Sequence of chain 3.A:
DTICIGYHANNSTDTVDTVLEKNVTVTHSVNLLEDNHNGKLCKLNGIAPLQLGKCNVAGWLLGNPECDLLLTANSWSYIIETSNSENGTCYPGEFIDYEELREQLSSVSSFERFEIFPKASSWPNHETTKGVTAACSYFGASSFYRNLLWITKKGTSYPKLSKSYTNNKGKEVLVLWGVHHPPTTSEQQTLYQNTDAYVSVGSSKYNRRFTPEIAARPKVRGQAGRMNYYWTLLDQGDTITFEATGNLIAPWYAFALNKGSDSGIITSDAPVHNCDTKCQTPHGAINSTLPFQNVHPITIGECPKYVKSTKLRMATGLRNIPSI

Binding-site contacts:
Ligand atom O7 contacts residue THR15 of chain 3.A at 4.0 Å.
Ligand atom C1 contacts residue ASN23 of chain 3.A at 1.5 Å.
Ligand atom N2 contacts residue ASN23 of chain 3.A at 3.4 Å (h-bond).
Ligand atom C8 contacts residue THR15 of chain 3.A at 2.8 Å.
Ligand atom O6 contacts residue ASN23 of chain 3.A at 3.6 Å.
Ligand atom C3 contacts residue ASN23 of chain 3.A at 3.6 Å.
Ligand atom C7 contacts residue ASN23 of chain 3.A at 3.4 Å.
Ligand atom O5 contacts residue ASN23 of chain 3.A at 2.4 Å (h-bond).
Ligand atom O7 contacts residue LYS311 of chain 3.A at 3.9 Å.
Ligand atom C5 contacts residue ASN23 of chain 3.A at 3.0 Å.
Ligand atom C4 contacts residue ASN23 of chain 3.A at 3.6 Å.
Ligand atom C7 contacts residue LYS311 of chain 3.A at 4.5 Å.
Ligand atom C8 contacts residue ASN23 of chain 3.A at 3.2 Å.
Ligand atom C2 contacts residue ASN23 of chain 3.A at 2.5 Å.
Ligand atom O7 contacts residue ASN23 of chain 3.A at 3.7 Å.
Ligand atom C7 contacts residue THR15 of chain 3.A at 3.9 Å.
Ligand atom C8 contacts residue LYS311 of chain 3.A at 4.5 Å.
Ligand atom O6 contacts residue LYS22 of chain 3.A at 4.1 Å.
Ligand atom C6 contacts residue ASN23 of chain 3.A at 2.8 Å.

The protein below binds the small molecule below.
Small molecule (SMILES): CC(=O)N[C@@H]1[C@@H](O)[C@H](O)[C@@H](CO)O[C@H]1O